Sequence of chain 2.A:
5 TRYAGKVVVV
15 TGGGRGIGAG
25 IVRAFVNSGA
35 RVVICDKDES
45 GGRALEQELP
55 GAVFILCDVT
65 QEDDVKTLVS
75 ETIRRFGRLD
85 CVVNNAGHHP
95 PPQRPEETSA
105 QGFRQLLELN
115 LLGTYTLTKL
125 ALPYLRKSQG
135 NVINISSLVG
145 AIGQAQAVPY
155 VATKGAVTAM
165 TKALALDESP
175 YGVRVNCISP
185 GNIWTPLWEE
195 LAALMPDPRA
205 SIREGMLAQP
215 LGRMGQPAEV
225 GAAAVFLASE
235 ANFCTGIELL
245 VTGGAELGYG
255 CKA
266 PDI

The small molecule below binds the protein below.
Small molecule (SMILES): O=[N+]([O-])c1ccc(F)c(O)c1

Binding-site contacts:
Ligand atom O2 contacts residue GLY185 of chain 4.A at 4.2 Å.
Ligand atom C5 contacts residue TRP192 of chain 4.A at 3.5 Å (hydrophobic).
Ligand atom O2 contacts residue PRO184 of chain 4.A at 4.3 Å.
Ligand atom N contacts residue TYR154 of chain 4.A at 3.8 Å.
Ligand atom C contacts residue NAD1 of chain 4.D at 3.8 Å.
Ligand atom C1 contacts residue NAD1 of chain 4.D at 3.5 Å.
Ligand atom O2 contacts residue TYR253 of chain 2.A at 2.9 Å (h-bond).
Ligand atom O1 contacts residue SER141 of chain 4.A at 2.5 Å (h-bond).
Ligand atom C2 contacts residue NAD1 of chain 4.D at 3.4 Å.
Ligand atom O2 contacts residue SER141 of chain 4.A at 3.0 Å (h-bond).
Ligand atom F contacts residue TRP192 of chain 4.A at 3.1 Å.
Ligand atom C2 contacts residue TYR154 of chain 4.A at 4.2 Å (hydrophobic).
Ligand atom N contacts residue TYR253 of chain 2.A at 4.3 Å.
Ligand atom C5 contacts residue NAD1 of chain 4.D at 3.9 Å.
Ligand atom O contacts residue HIS93 of chain 4.A at 3.3 Å.
Ligand atom O contacts residue LEU195 of chain 4.A at 3.8 Å.
Ligand atom C5 contacts residue LEU195 of chain 4.A at 4.2 Å (hydrophobic).
Ligand atom C4 contacts residue TRP192 of chain 4.A at 3.2 Å (hydrophobic).
Ligand atom N contacts residue SER141 of chain 4.A at 3.1 Å (h-bond).
Ligand atom O contacts residue LEU191 of chain 4.A at 3.1 Å.
Ligand atom C4 contacts residue ASN186 of chain 4.A at 3.6 Å.
Ligand atom C2 contacts residue HIS93 of chain 4.A at 3.9 Å.
Ligand atom O1 contacts residue HIS93 of chain 4.A at 4.3 Å.
Ligand atom O2 contacts residue NAD1 of chain 4.D at 3.7 Å.
Ligand atom C1 contacts residue HIS93 of chain 4.A at 3.4 Å.
Ligand atom C3 contacts residue TRP192 of chain 4.A at 4.2 Å (hydrophobic).
Ligand atom C3 contacts residue NAD1 of chain 4.D at 3.7 Å.
Ligand atom O1 contacts residue VAL143 of chain 4.A at 4.0 Å.
Ligand atom O2 contacts residue VAL143 of chain 4.A at 3.5 Å.
Ligand atom N contacts residue VAL143 of chain 4.A at 4.3 Å.
Ligand atom C4 contacts residue NAD1 of chain 4.D at 3.8 Å.
Ligand atom N contacts residue NAD1 of chain 4.D at 3.2 Å.
Ligand atom C1 contacts residue TYR154 of chain 4.A at 3.7 Å (hydrophobic).
Ligand atom C contacts residue HIS93 of chain 4.A at 3.8 Å.
Ligand atom F contacts residue LEU195 of chain 4.A at 3.4 Å.
Ligand atom C3 contacts residue GLN148 of chain 4.A at 4.3 Å.
Ligand atom O contacts residue NAD1 of chain 4.D at 4.2 Å.
Ligand atom O1 contacts residue TYR154 of chain 4.A at 2.7 Å (h-bond).
Ligand atom O1 contacts residue NAD1 of chain 4.D at 3.1 Å.
Ligand atom C3 contacts residue ASN186 of chain 4.A at 3.7 Å.

Sequence of chain 4.A:
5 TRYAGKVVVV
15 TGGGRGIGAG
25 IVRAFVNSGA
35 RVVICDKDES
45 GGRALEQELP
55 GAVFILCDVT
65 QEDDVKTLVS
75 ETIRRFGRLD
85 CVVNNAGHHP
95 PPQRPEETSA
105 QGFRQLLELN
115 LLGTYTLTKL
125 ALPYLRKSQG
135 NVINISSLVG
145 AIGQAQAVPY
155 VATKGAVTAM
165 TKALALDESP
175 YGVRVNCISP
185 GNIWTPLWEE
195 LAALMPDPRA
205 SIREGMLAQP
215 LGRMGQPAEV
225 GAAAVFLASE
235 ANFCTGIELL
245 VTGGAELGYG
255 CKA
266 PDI